Binding-site contacts:
Ligand atom C9 contacts residue THR80 of chain 1.F at 3.1 Å.
Ligand atom O3 contacts residue GLU43 of chain 1.F at 2.7 Å (salt-bridge).
Ligand atom C3 contacts residue THR80 of chain 1.F at 3.6 Å.
Ligand atom C15 contacts residue THR77 of chain 1.F at 3.6 Å.
Ligand atom O6 contacts residue MET76 of chain 1.F at 3.7 Å.
Ligand atom O22 contacts residue VAL150 of chain 1.F at 3.4 Å.
Ligand atom C7 contacts residue PHE131 of chain 1.F at 3.7 Å (hydrophobic).
Ligand atom C24 contacts residue ASN238 of chain 1.F at 3.6 Å.
Ligand atom C7 contacts residue MET76 of chain 1.F at 3.6 Å (hydrophobic).
Ligand atom C6 contacts residue PHE131 of chain 1.F at 3.6 Å (hydrophobic).
Ligand atom C18 contacts residue TYR142 of chain 1.F at 3.1 Å (hydrophobic).
Ligand atom C4 contacts residue THR80 of chain 1.F at 3.4 Å.
Ligand atom O14 contacts residue THR77 of chain 1.F at 3.2 Å.
Ligand atom O2 contacts residue ARG117 of chain 1.F at 2.9 Å (salt-bridge).
Ligand atom C16 contacts residue ILE73 of chain 1.F at 3.4 Å (hydrophobic).
Ligand atom C2 contacts residue THR80 of chain 1.F at 3.5 Å.
Ligand atom O14 contacts residue THR80 of chain 1.F at 3.3 Å (h-bond).
Ligand atom C27 contacts residue ASN238 of chain 1.F at 3.6 Å.
Ligand atom C17 contacts residue TYR142 of chain 1.F at 3.7 Å (hydrophobic).
Ligand atom C15 contacts residue ILE73 of chain 1.F at 3.6 Å (hydrophobic).
Ligand atom O6 contacts residue ALA132 of chain 1.F at 2.7 Å (h-bond).
Ligand atom O20 contacts residue TYR142 of chain 1.F at 2.5 Å (h-bond).
Ligand atom O6 contacts residue PHE131 of chain 1.F at 2.9 Å.
Ligand atom C26 contacts residue MET147 of chain 1.F at 3.6 Å (hydrophobic).
Ligand atom O3 contacts residue ARG121 of chain 1.F at 3.6 Å.
Ligand atom C2 contacts residue GLU43 of chain 1.F at 3.6 Å.
Ligand atom C8 contacts residue THR80 of chain 1.F at 3.6 Å.
Ligand atom C15 contacts residue PHE131 of chain 1.F at 3.6 Å (hydrophobic).
Ligand atom C25 contacts residue ASN238 of chain 1.F at 3.7 Å.
Ligand atom C18 contacts residue VAL118 of chain 1.F at 3.5 Å (hydrophobic).
Ligand atom C19 contacts residue LEU130 of chain 1.F at 3.6 Å (hydrophobic).
Ligand atom C26 contacts residue THR77 of chain 1.F at 3.5 Å.
Ligand atom C16 contacts residue TYR142 of chain 1.F at 3.3 Å (hydrophobic).
Ligand atom C16 contacts residue THR77 of chain 1.F at 3.6 Å.
Ligand atom C20 contacts residue TYR142 of chain 1.F at 3.6 Å (hydrophobic).
Ligand atom C6 contacts residue ALA132 of chain 1.F at 3.5 Å (hydrophobic).
Ligand atom C3 contacts residue GLU43 of chain 1.F at 3.4 Å.
Ligand atom O2 contacts residue GLU43 of chain 1.F at 2.8 Å (salt-bridge).
Ligand atom O3 contacts residue GLN44 of chain 1.F at 3.6 Å.
Ligand atom O20 contacts residue LEU154 of chain 1.F at 3.5 Å.

Sequence of chain 1.F:
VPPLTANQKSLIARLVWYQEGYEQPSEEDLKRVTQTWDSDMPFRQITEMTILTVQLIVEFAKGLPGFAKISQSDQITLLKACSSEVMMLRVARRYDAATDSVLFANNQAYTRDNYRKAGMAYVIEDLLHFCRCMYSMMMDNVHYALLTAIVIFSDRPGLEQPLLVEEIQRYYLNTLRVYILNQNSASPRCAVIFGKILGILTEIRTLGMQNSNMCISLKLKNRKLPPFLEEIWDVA

The small molecule below binds the protein below.
Small molecule (SMILES): CC(C)CC[C@@H](O)[C@](C)(O)[C@H]1CC[C@@]2(O)C3=CC(=O)[C@@H]4C[C@@H](O)[C@@H](O)C[C@]4(C)[C@H]3CC[C@]12C